Sequence of chain 1.A:
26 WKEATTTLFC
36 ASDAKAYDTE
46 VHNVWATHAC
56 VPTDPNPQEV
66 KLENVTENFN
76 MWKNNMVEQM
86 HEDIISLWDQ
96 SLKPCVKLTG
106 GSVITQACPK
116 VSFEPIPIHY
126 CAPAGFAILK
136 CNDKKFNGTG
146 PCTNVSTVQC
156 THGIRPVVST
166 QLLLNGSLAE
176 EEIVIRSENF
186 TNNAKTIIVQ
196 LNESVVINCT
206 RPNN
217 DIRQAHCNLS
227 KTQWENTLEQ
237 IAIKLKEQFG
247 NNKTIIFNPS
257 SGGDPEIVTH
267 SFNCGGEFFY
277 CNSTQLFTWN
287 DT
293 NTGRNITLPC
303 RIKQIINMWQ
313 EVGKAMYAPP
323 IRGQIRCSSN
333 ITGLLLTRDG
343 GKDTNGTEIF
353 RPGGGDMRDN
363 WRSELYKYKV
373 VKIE

Binding-site contacts:
Ligand atom O contacts residue ASP260 of chain 1.A at 2.9 Å (salt-bridge).
Ligand atom CD1 contacts residue SER257 of chain 1.A at 2.6 Å.
Ligand atom OG1 contacts residue TRP311 of chain 1.A at 3.3 Å (h-bond).
Ligand atom CE1 contacts residue ASN309 of chain 1.A at 3.3 Å.
Ligand atom OH contacts residue TRP311 of chain 1.A at 3.3 Å.
Ligand atom CA contacts residue GLY258 of chain 1.A at 3.5 Å.
Ligand atom CZ contacts residue GLU262 of chain 1.A at 3.7 Å.
Ligand atom C1 contacts residue VAL163 of chain 1.A at 3.3 Å (hydrophobic).
Ligand atom CA contacts residue ASP260 of chain 1.A at 3.6 Å.
Ligand atom OH contacts residue ASN309 of chain 1.A at 3.7 Å.
Ligand atom CD2 contacts residue GLY357 of chain 1.A at 3.6 Å.
Ligand atom NH1 contacts residue ASP260 of chain 1.A at 3.0 Å (salt-bridge).
Ligand atom C contacts residue SER257 of chain 1.A at 3.7 Å.
Ligand atom O contacts residue GLY259 of chain 1.A at 3.3 Å.
Ligand atom CB contacts residue ILE263 of chain 1.A at 3.3 Å (hydrophobic).
Ligand atom OG1 contacts residue MET310 of chain 1.A at 2.8 Å (h-bond).
Ligand atom CZ contacts residue ASP260 of chain 1.A at 3.4 Å.
Ligand atom CB contacts residue SER257 of chain 1.A at 3.6 Å.
Ligand atom CG2 contacts residue TRP311 of chain 1.A at 3.3 Å (hydrophobic).
Ligand atom CE2 contacts residue GLY357 of chain 1.A at 3.7 Å.
Ligand atom CB contacts residue GLY356 of chain 1.A at 3.5 Å.
Ligand atom CB contacts residue GLY258 of chain 1.A at 3.3 Å.
Ligand atom CE1 contacts residue GLU262 of chain 1.A at 3.4 Å.
Ligand atom O contacts residue GLY258 of chain 1.A at 3.7 Å.
Ligand atom C5 contacts residue PHE274 of chain 1.A at 3.7 Å (hydrophobic).
Ligand atom CA contacts residue VAL314 of chain 1.A at 3.6 Å (hydrophobic).
Ligand atom CB contacts residue ILE263 of chain 1.A at 3.1 Å (hydrophobic).
Ligand atom N contacts residue ASP260 of chain 1.A at 2.9 Å (salt-bridge).
Ligand atom C contacts residue GLY258 of chain 1.A at 3.6 Å.
Ligand atom NH2 contacts residue ASP260 of chain 1.A at 3.0 Å (salt-bridge).
Ligand atom SG contacts residue GLY258 of chain 1.A at 3.4 Å.
Ligand atom NH2 contacts residue GLY259 of chain 1.A at 3.5 Å (h-bond).
Ligand atom N contacts residue SER257 of chain 1.A at 2.6 Å (h-bond).
Ligand atom CG2 contacts residue GLU313 of chain 1.A at 3.7 Å.
Ligand atom O contacts residue SER257 of chain 1.A at 3.4 Å.
Ligand atom SG contacts residue GLY259 of chain 1.A at 3.3 Å (h-bond).
Ligand atom N contacts residue GLY258 of chain 1.A at 2.7 Å (h-bond).
Ligand atom C2 contacts residue VAL163 of chain 1.A at 3.4 Å (hydrophobic).
Ligand atom CB contacts residue MET310 of chain 1.A at 3.6 Å (hydrophobic).
Ligand atom C7 contacts residue TRP311 of chain 1.A at 3.6 Å (hydrophobic).

This protein binds this small molecule.
Small molecule (SMILES): CC(C)C[C@@H]1NC(=O)CNC(=O)[C@H](CC(C)C)NC(=O)[C@H](CO)NC(=O)[C@H](CCCCN)NC(=O)[C@@H]2CSSC[C@@H](C(=O)N[C@H](C(N)=O)C(C)C)NC(=O)[C@H](C)NC(=O)[C@@H]3CSSC[C@H](NC(=O)[C@H](Cc4ccccc4)NC(=O)[C@H](Cc4cnc[nH]4)NC(=O)[C@H](CC(C)C)NC(=O)[C@H](CC(N)=O)NC(=O)CCSSC[C@H](NC(=O)[C@H](CCCN=C(N)N)NC(=O)CNC(=O)[C@H](CC(C)C)NC1=O)C(=O)N[C@@H](C)C(=O)N1CCC[C@@H]1C(=O)N[C@@H]([C@@H](C)O)C(=O)N[C@@H](Cc1ccc(OCC4CCCCC4)cc1)C(=O)N3)C(=O)N[C@@H](CCC(N)=O)C(=O)N[C@@H](CC(C)C)C(=O)N[C@@H](CCCN=C(N)N)C(=O)N2